The protein below binds the small molecule below.
Small molecule (SMILES): CC(=O)N[C@@H]1[C@@H](O)[C@H](O)[C@@H](CO)O[C@H]1O

Binding-site contacts:
Ligand atom C3 contacts residue ASN361 of chain 1.C at 3.8 Å.
Ligand atom O5 contacts residue ASN361 of chain 1.C at 2.4 Å (h-bond).
Ligand atom C8 contacts residue ASN361 of chain 1.C at 3.9 Å.
Ligand atom O6 contacts residue SER357 of chain 1.C at 4.0 Å.
Ligand atom O6 contacts residue NAG2 of chain 1.Z at 3.2 Å.
Ligand atom C5 contacts residue ASN361 of chain 1.C at 3.7 Å.
Ligand atom O7 contacts residue ASN361 of chain 1.C at 4.3 Å.
Ligand atom C4 contacts residue ASN361 of chain 1.C at 4.2 Å.
Ligand atom C7 contacts residue ASN361 of chain 1.C at 3.6 Å.
Ligand atom N2 contacts residue ASN361 of chain 1.C at 2.9 Å (h-bond).
Ligand atom O6 contacts residue NAG1 of chain 1.Z at 3.2 Å.
Ligand atom C2 contacts residue ASN361 of chain 1.C at 2.4 Å.
Ligand atom C6 contacts residue GLY358 of chain 1.C at 4.2 Å.
Ligand atom C1 contacts residue ASN361 of chain 1.C at 1.4 Å.
Ligand atom C6 contacts residue SER357 of chain 1.C at 4.3 Å.
Ligand atom C6 contacts residue NAG2 of chain 1.Z at 4.5 Å.
Ligand atom C6 contacts residue NAG1 of chain 1.Z at 4.1 Å.

Sequence of chain 1.C:
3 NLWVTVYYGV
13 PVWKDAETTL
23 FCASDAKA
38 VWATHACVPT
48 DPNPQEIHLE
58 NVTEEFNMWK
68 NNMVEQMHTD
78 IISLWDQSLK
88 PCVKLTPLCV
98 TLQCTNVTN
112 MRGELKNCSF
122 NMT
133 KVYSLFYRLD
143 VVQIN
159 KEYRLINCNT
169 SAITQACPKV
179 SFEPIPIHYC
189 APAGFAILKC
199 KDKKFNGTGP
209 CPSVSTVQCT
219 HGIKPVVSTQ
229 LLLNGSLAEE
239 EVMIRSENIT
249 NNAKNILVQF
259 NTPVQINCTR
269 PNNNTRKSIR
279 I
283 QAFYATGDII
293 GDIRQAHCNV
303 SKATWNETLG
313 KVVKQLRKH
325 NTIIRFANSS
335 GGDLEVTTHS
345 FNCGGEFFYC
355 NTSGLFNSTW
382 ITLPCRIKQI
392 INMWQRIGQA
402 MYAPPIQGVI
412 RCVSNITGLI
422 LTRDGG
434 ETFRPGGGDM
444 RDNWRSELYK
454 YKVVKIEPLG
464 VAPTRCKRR